Sequence of chain 2.B:
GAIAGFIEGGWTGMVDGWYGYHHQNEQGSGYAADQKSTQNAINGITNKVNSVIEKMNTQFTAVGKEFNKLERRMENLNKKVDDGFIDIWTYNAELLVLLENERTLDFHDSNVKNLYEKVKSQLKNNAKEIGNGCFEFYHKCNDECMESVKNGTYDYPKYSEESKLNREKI

The small molecule below binds the protein below.
Small molecule (SMILES): CC(=O)N[C@@H]1[C@@H](O)[C@H](O)[C@@H](CO)O[C@H]1O

Binding-site contacts:
Ligand atom N2 contacts residue ASN154 of chain 2.B at 2.9 Å (h-bond).
Ligand atom O5 contacts residue THR156 of chain 2.B at 4.4 Å.
Ligand atom O6 contacts residue GLU147 of chain 2.B at 2.7 Å (salt-bridge).
Ligand atom C2 contacts residue ASN154 of chain 2.B at 2.5 Å.
Ligand atom C5 contacts residue GLU147 of chain 2.B at 4.2 Å.
Ligand atom C5 contacts residue ASN154 of chain 2.B at 3.6 Å.
Ligand atom C8 contacts residue THR156 of chain 2.B at 4.2 Å.
Ligand atom C6 contacts residue GLU147 of chain 2.B at 3.3 Å.
Ligand atom O5 contacts residue ASN154 of chain 2.B at 2.3 Å (h-bond).
Ligand atom C1 contacts residue ASN154 of chain 2.B at 1.4 Å.
Ligand atom N2 contacts residue THR156 of chain 2.B at 3.4 Å.
Ligand atom C3 contacts residue ASN154 of chain 2.B at 3.8 Å.
Ligand atom C4 contacts residue ASN154 of chain 2.B at 4.2 Å.
Ligand atom C3 contacts residue THR156 of chain 2.B at 4.1 Å.
Ligand atom C7 contacts residue THR156 of chain 2.B at 4.3 Å.
Ligand atom O7 contacts residue ASN154 of chain 2.B at 3.7 Å.
Ligand atom C1 contacts residue THR156 of chain 2.B at 3.6 Å.
Ligand atom C7 contacts residue ASN154 of chain 2.B at 3.5 Å.
Ligand atom C8 contacts residue ASN154 of chain 2.B at 4.1 Å.
Ligand atom C2 contacts residue THR156 of chain 2.B at 4.1 Å.